Sequence of chain 2.A:
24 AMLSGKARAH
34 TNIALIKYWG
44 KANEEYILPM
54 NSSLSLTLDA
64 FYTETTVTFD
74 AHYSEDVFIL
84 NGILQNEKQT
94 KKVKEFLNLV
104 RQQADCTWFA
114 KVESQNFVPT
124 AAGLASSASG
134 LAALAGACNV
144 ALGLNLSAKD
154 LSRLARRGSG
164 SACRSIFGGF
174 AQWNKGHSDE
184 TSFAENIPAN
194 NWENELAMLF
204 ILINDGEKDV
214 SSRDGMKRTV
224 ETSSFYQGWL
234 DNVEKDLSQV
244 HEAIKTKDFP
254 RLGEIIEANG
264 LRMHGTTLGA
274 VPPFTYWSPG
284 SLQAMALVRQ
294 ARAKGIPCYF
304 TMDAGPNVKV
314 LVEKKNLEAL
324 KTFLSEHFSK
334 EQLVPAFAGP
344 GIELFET

This protein binds this small molecule.
Small molecule (SMILES): C[C@@](O)(CCO[P](=O)(O)OP(=O)(O)O)CC(=O)O

Binding-site contacts:
Ligand atom O3B contacts residue TYR41 of chain 2.A at 2.6 Å (h-bond).
Ligand atom O5 contacts residue SER215 of chain 2.A at 3.2 Å (h-bond).
Ligand atom PA contacts residue MG1 of chain 2.D at 3.6 Å.
Ligand atom PB contacts residue GLY163 of chain 2.A at 3.8 Å.
Ligand atom O1A contacts residue SER130 of chain 2.A at 3.3 Å (h-bond).
Ligand atom O2B contacts residue LYS44 of chain 2.A at 2.6 Å (salt-bridge).
Ligand atom O3B contacts residue LYS44 of chain 2.A at 3.6 Å.
Ligand atom O1A contacts residue SER162 of chain 2.A at 3.7 Å.
Ligand atom C3A contacts residue ALA307 of chain 2.A at 3.7 Å (hydrophobic).
Ligand atom O1B contacts residue LYS95 of chain 2.A at 2.8 Å (salt-bridge).
Ligand atom O5 contacts residue MET219 of chain 2.A at 3.6 Å.
Ligand atom O2B contacts residue ARG216 of chain 2.A at 2.8 Å (salt-bridge).
Ligand atom PA contacts residue SER215 of chain 2.A at 3.5 Å.
Ligand atom C1 contacts residue ALA37 of chain 2.A at 3.5 Å (hydrophobic).
Ligand atom O1A contacts residue SER215 of chain 2.A at 2.9 Å (h-bond).
Ligand atom O1B contacts residue ARG216 of chain 2.A at 3.0 Å (salt-bridge).
Ligand atom O1B contacts residue SER162 of chain 2.A at 2.8 Å (h-bond).
Ligand atom O1A contacts residue MG1 of chain 2.D at 2.3 Å.
Ligand atom O2A contacts residue SER164 of chain 2.A at 2.8 Å (h-bond).
Ligand atom O3B contacts residue GLY163 of chain 2.A at 2.7 Å (h-bond).
Ligand atom PB contacts residue LYS44 of chain 2.A at 3.6 Å.
Ligand atom PB contacts residue LYS95 of chain 2.A at 3.7 Å.
Ligand atom O3A contacts residue ASP306 of chain 2.A at 3.6 Å.
Ligand atom O1 contacts residue ARG167 of chain 2.A at 2.8 Å (salt-bridge).
Ligand atom C1 contacts residue ARG167 of chain 2.A at 3.5 Å.
Ligand atom O1A contacts residue ACP1 of chain 2.C at 3.0 Å (h-bond).
Ligand atom O1 contacts residue SER164 of chain 2.A at 3.6 Å.
Ligand atom PB contacts residue ARG216 of chain 2.A at 3.7 Å.
Ligand atom O6 contacts residue MET219 of chain 2.A at 3.7 Å.
Ligand atom C2 contacts residue TYR41 of chain 2.A at 3.5 Å (hydrophobic).
Ligand atom O2 contacts residue ARG167 of chain 2.A at 3.0 Å (salt-bridge).
Ligand atom O2B contacts residue TYR41 of chain 2.A at 3.7 Å.
Ligand atom O2 contacts residue TYR41 of chain 2.A at 2.9 Å (h-bond).
Ligand atom PB contacts residue TYR41 of chain 2.A at 3.6 Å.
Ligand atom O1B contacts residue GLY163 of chain 2.A at 3.6 Å (h-bond).
Ligand atom O6 contacts residue SER215 of chain 2.A at 3.6 Å.
Ligand atom O2A contacts residue SER162 of chain 2.A at 3.4 Å (h-bond).
Ligand atom O2A contacts residue TYR41 of chain 2.A at 3.4 Å.
Ligand atom O2 contacts residue ALA37 of chain 2.A at 3.2 Å.
Ligand atom O1A contacts residue LYS95 of chain 2.A at 3.5 Å (salt-bridge).